The protein below binds the small molecule below.
Small molecule (SMILES): O=c1[nH]cnc2c1ncn2[C@@H]1O[C@H](COP(=O)(O)O)[C@@H](O)[C@H]1O

Sequence of chain 1.C:
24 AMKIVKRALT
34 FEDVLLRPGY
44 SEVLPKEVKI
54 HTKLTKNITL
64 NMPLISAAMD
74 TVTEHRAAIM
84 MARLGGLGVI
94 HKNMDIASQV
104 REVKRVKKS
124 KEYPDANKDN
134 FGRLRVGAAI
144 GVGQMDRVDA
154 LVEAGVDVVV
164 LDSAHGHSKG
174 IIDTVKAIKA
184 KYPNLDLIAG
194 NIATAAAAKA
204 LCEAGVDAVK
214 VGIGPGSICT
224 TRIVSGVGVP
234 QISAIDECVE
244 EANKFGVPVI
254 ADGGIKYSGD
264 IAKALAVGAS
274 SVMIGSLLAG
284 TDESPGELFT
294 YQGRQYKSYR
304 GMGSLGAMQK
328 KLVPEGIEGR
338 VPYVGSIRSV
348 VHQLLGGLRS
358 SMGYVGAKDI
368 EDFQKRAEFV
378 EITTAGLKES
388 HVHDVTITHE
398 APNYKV

Binding-site contacts:
Ligand atom O3P contacts residue GLY278 of chain 1.C at 2.9 Å (h-bond).
Ligand atom P contacts residue SER220 of chain 1.C at 3.7 Å.
Ligand atom O6 contacts residue MET305 of chain 1.C at 3.2 Å (h-bond).
Ligand atom O1P contacts residue GLY219 of chain 1.C at 3.4 Å.
Ligand atom O5' contacts residue GLY256 of chain 1.C at 3.5 Å.
Ligand atom O3' contacts residue ASP255 of chain 1.C at 2.5 Å (salt-bridge).
Ligand atom O3' contacts residue MET276 of chain 1.C at 3.8 Å.
Ligand atom N7 contacts residue GLY304 of chain 1.C at 3.6 Å.
Ligand atom O2P contacts residue SER220 of chain 1.C at 2.8 Å (h-bond).
Ligand atom O2P contacts residue SER279 of chain 1.C at 3.2 Å (h-bond).
Ligand atom O3' contacts residue ALA70 of chain 1.C at 3.7 Å.
Ligand atom C2 contacts residue GLU332 of chain 1.C at 3.6 Å.
Ligand atom O1P contacts residue SER220 of chain 1.C at 2.8 Å (h-bond).
Ligand atom C5 contacts residue MET305 of chain 1.C at 3.7 Å (hydrophobic).
Ligand atom C8 contacts residue MET72 of chain 1.C at 3.5 Å (hydrophobic).
Ligand atom O2' contacts residue ASP255 of chain 1.C at 2.5 Å (salt-bridge).
Ligand atom C5 contacts residue ILE221 of chain 1.C at 3.2 Å (hydrophobic).
Ligand atom N7 contacts residue MET72 of chain 1.C at 3.7 Å.
Ligand atom O6 contacts residue GLY333 of chain 1.C at 3.7 Å.
Ligand atom C8 contacts residue ILE221 of chain 1.C at 3.6 Å (hydrophobic).
Ligand atom O6 contacts residue GLY306 of chain 1.C at 2.7 Å (h-bond).
Ligand atom C6 contacts residue ILE221 of chain 1.C at 3.6 Å (hydrophobic).
Ligand atom O1P contacts residue GLY257 of chain 1.C at 2.9 Å (h-bond).
Ligand atom O2P contacts residue TYR302 of chain 1.C at 2.4 Å (h-bond).
Ligand atom O6 contacts residue GLU332 of chain 1.C at 3.7 Å.
Ligand atom C6 contacts residue GLY306 of chain 1.C at 3.7 Å.
Ligand atom C4 contacts residue ILE221 of chain 1.C at 3.6 Å (hydrophobic).
Ligand atom C6 contacts residue GLU332 of chain 1.C at 3.7 Å.
Ligand atom C5' contacts residue TYR302 of chain 1.C at 3.7 Å (hydrophobic).
Ligand atom O5' contacts residue GLY219 of chain 1.C at 3.7 Å.
Ligand atom O6 contacts residue GLY304 of chain 1.C at 3.4 Å.
Ligand atom O3P contacts residue SER279 of chain 1.C at 3.3 Å (h-bond).
Ligand atom N1 contacts residue 8KY1 of chain 1.Z at 3.7 Å.
Ligand atom N7 contacts residue ILE221 of chain 1.C at 3.2 Å.
Ligand atom N7 contacts residue MET305 of chain 1.C at 3.0 Å (h-bond).
Ligand atom N3 contacts residue CYS222 of chain 1.C at 3.4 Å.
Ligand atom C3' contacts residue ASP255 of chain 1.C at 3.6 Å.
Ligand atom C2 contacts residue 8KY1 of chain 1.Z at 3.6 Å.
Ligand atom N1 contacts residue GLU332 of chain 1.C at 2.9 Å (salt-bridge).
Ligand atom C2 contacts residue CYS222 of chain 1.C at 3.0 Å (hydrophobic).